Binding-site contacts:
Ligand atom C35 contacts residue MSR1 of chain 2.C at 4.3 Å.
Ligand atom C34 contacts residue HEM1 of chain 2.B at 4.5 Å.
Ligand atom C38 contacts residue GLU258 of chain 2.A at 2.3 Å.
Ligand atom C34 contacts residue TYR254 of chain 2.A at 3.5 Å (hydrophobic).
Ligand atom C30 contacts residue HEM1 of chain 2.B at 3.7 Å.
Ligand atom C32 contacts residue GLU258 of chain 2.A at 1.2 Å.
Ligand atom C36 contacts residue GLU258 of chain 2.A at 1.3 Å.
Ligand atom C36 contacts residue MSR1 of chain 2.C at 4.1 Å.
Ligand atom O39 contacts residue GLU258 of chain 2.A at 2.4 Å (salt-bridge).
Ligand atom O37 contacts residue TRP253 of chain 2.A at 3.6 Å (h-bond).
Ligand atom O37 contacts residue GLU258 of chain 2.A at 1.3 Å (salt-bridge).
Ligand atom C38 contacts residue TYR254 of chain 2.A at 3.9 Å (hydrophobic).
Ligand atom C35 contacts residue GLU258 of chain 2.A at 1.6 Å.
Ligand atom C33 contacts residue MET255 of chain 2.A at 3.7 Å (hydrophobic).
Ligand atom C38 contacts residue HEM1 of chain 2.B at 3.8 Å.
Ligand atom C34 contacts residue MET255 of chain 2.A at 3.5 Å (hydrophobic).
Ligand atom C38 contacts residue TRP253 of chain 2.A at 3.4 Å (hydrophobic).
Ligand atom C32 contacts residue TYR254 of chain 2.A at 4.5 Å (hydrophobic).
Ligand atom C31 contacts residue HEM1 of chain 2.B at 4.3 Å.
Ligand atom O39 contacts residue TYR254 of chain 2.A at 4.5 Å.
Ligand atom C31 contacts residue GLU258 of chain 2.A at 0.8 Å.
Ligand atom O39 contacts residue MSR1 of chain 2.C at 3.4 Å.
Ligand atom O37 contacts residue TYR254 of chain 2.A at 3.1 Å.
Ligand atom C33 contacts residue TYR254 of chain 2.A at 3.7 Å (hydrophobic).
Ligand atom C38 contacts residue MET255 of chain 2.A at 3.9 Å (hydrophobic).
Ligand atom O37 contacts residue MET255 of chain 2.A at 2.7 Å (h-bond).
Ligand atom C30 contacts residue GLU258 of chain 2.A at 2.3 Å.
Ligand atom C36 contacts residue HEM1 of chain 2.B at 4.3 Å.
Ligand atom C38 contacts residue MSR1 of chain 2.C at 4.2 Å.
Ligand atom C35 contacts residue HEM1 of chain 2.B at 4.4 Å.
Ligand atom C34 contacts residue GLU258 of chain 2.A at 0.3 Å.
Ligand atom N contacts residue GLU258 of chain 2.A at 3.0 Å (salt-bridge).
Ligand atom C35 contacts residue TYR254 of chain 2.A at 4.1 Å (hydrophobic).
Ligand atom O39 contacts residue HEM1 of chain 2.B at 4.3 Å.
Ligand atom C33 contacts residue GLU258 of chain 2.A at 0.7 Å.

This protein binds this small molecule.
Small molecule (SMILES): NCc1ccc2c(c1)OCO2

Sequence of chain 2.A:
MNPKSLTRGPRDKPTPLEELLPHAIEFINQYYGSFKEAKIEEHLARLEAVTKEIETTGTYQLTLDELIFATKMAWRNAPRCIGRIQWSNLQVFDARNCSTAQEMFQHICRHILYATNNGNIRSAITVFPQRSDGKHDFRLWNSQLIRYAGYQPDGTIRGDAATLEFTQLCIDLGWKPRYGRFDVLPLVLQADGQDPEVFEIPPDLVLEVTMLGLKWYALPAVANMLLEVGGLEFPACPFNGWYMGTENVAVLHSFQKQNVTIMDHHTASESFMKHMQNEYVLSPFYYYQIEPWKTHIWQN